Binding-site contacts:
Ligand atom NA4 contacts residue PHE36 of chain 1.E at 3.3 Å.
Ligand atom O2 contacts residue ARG70 of chain 1.E at 3.0 Å (salt-bridge).
Ligand atom NA2 contacts residue VAL10 of chain 1.E at 3.6 Å (h-bond).
Ligand atom NA4 contacts residue VAL9 of chain 1.E at 2.9 Å (h-bond).
Ligand atom C13 contacts residue ILE62 of chain 1.E at 3.6 Å (hydrophobic).
Ligand atom N10 contacts residue ILE62 of chain 1.E at 3.6 Å.
Ligand atom CM contacts residue THR58 of chain 1.E at 3.5 Å.
Ligand atom C2 contacts residue ALA11 of chain 1.E at 3.6 Å (hydrophobic).
Ligand atom N3 contacts residue NDP1 of chain 1.Z at 3.7 Å.
Ligand atom OE2 contacts residue LEU33 of chain 1.E at 3.6 Å.
Ligand atom N5 contacts residue NDP1 of chain 1.Z at 3.3 Å.
Ligand atom C4 contacts residue VAL9 of chain 1.E at 3.7 Å (hydrophobic).
Ligand atom CT contacts residue LEU67 of chain 1.E at 3.6 Å (hydrophobic).
Ligand atom NA4 contacts residue CYS113 of chain 1.E at 3.2 Å.
Ligand atom CT contacts residue SER37 of chain 1.E at 3.7 Å.
Ligand atom NA2 contacts residue ASP32 of chain 1.E at 2.9 Å (salt-bridge).
Ligand atom C7 contacts residue LEU25 of chain 1.E at 3.5 Å (hydrophobic).
Ligand atom NA2 contacts residue ALA11 of chain 1.E at 3.4 Å.
Ligand atom C4 contacts residue PHE36 of chain 1.E at 3.5 Å (hydrophobic).
Ligand atom NA4 contacts residue NDP1 of chain 1.Z at 3.6 Å.
Ligand atom C4A contacts residue NDP1 of chain 1.Z at 3.1 Å.
Ligand atom C8A contacts residue NDP1 of chain 1.Z at 3.5 Å.
Ligand atom CT contacts residue ARG70 of chain 1.E at 3.5 Å.
Ligand atom C2 contacts residue ASP32 of chain 1.E at 3.6 Å.
Ligand atom O2 contacts residue SER37 of chain 1.E at 3.3 Å (h-bond).
Ligand atom N3 contacts residue VAL10 of chain 1.E at 3.4 Å (h-bond).
Ligand atom N1 contacts residue ASP32 of chain 1.E at 2.8 Å (salt-bridge).
Ligand atom N3 contacts residue PHE36 of chain 1.E at 3.7 Å.
Ligand atom NA2 contacts residue THR134 of chain 1.E at 3.3 Å (h-bond).
Ligand atom C15 contacts residue PHE36 of chain 1.E at 3.6 Å (hydrophobic).
Ligand atom C16 contacts residue PHE36 of chain 1.E at 3.7 Å (hydrophobic).
Ligand atom C14 contacts residue ILE62 of chain 1.E at 3.5 Å (hydrophobic).
Ligand atom O1 contacts residue LEU67 of chain 1.E at 3.5 Å.
Ligand atom C6 contacts residue NDP1 of chain 1.Z at 3.7 Å.
Ligand atom O1 contacts residue ARG70 of chain 1.E at 2.8 Å (salt-bridge).
Ligand atom C4 contacts residue NDP1 of chain 1.Z at 3.2 Å.
Ligand atom N3 contacts residue VAL9 of chain 1.E at 3.4 Å.
Ligand atom C9 contacts residue NDP1 of chain 1.Z at 3.7 Å.
Ligand atom N1 contacts residue ALA11 of chain 1.E at 3.5 Å.
Ligand atom CB contacts residue LEU33 of chain 1.E at 3.6 Å (hydrophobic).

Sequence of chain 1.E:
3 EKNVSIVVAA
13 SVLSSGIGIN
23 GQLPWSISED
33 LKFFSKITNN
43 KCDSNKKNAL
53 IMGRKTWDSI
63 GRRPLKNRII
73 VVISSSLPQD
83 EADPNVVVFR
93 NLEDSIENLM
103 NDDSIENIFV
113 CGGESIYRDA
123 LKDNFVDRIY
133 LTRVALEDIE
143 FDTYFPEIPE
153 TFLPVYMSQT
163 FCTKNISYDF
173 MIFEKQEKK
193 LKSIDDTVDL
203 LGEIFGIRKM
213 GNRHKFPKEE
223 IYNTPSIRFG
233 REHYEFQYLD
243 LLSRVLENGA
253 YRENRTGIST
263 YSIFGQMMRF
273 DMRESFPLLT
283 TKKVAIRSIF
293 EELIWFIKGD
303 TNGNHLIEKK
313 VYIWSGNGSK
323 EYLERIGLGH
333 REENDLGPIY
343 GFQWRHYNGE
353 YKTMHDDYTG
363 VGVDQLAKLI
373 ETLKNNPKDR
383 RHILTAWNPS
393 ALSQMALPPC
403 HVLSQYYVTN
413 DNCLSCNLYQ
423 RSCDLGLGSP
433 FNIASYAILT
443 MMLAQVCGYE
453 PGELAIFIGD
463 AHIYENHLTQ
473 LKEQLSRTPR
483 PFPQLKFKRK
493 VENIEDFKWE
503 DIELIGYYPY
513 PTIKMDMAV

The protein below binds the small molecule below.
Small molecule (SMILES): CN(Cc1cnc2nc(N)nc(N)c2n1)c1ccc(C(=O)N[C@@H](CCC(=O)O)C(=O)O)cc1